Sequence of chain 1.B:
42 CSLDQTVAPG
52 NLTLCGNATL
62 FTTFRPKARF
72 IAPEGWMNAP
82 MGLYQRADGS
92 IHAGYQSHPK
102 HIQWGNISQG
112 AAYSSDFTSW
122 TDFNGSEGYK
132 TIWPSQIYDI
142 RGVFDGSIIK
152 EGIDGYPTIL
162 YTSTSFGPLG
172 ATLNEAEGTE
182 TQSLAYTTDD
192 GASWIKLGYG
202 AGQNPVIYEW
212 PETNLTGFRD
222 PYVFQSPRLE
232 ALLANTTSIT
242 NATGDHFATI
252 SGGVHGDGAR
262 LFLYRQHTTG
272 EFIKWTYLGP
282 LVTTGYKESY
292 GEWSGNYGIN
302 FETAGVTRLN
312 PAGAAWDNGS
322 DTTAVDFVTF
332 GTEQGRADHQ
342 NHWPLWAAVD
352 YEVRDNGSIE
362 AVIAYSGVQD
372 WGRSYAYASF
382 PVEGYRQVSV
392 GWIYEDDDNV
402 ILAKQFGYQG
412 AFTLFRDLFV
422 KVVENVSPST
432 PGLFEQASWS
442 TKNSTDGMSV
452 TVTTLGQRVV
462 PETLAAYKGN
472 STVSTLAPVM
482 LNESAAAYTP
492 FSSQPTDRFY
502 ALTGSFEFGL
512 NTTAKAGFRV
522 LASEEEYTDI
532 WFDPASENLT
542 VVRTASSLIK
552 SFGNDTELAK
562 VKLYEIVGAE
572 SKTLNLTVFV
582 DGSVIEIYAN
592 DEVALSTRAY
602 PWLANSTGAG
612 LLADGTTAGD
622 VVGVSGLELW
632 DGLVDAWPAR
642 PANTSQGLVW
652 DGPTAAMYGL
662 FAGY

Binding-site contacts:
Ligand atom O6 contacts residue LYS131 of chain 1.B at 3.0 Å (salt-bridge).
Ligand atom O7 contacts residue GLN137 of chain 2.B at 2.9 Å (h-bond).
Ligand atom N2 contacts residue GLU128 of chain 1.B at 2.9 Å (salt-bridge).
Ligand atom O6 contacts residue LYS197 of chain 2.B at 2.8 Å (salt-bridge).
Ligand atom O6 contacts residue MAN5 of chain 2.G at 3.5 Å (h-bond).
Ligand atom C2 contacts residue ASN107 of chain 1.B at 2.3 Å.
Ligand atom O7 contacts residue ASN107 of chain 1.B at 3.1 Å (h-bond).
Ligand atom C7 contacts residue ASN107 of chain 1.B at 3.1 Å.
Ligand atom C6 contacts residue EDO1 of chain 1.ZA at 3.3 Å.
Ligand atom O5 contacts residue SER127 of chain 1.B at 3.4 Å.
Ligand atom C6 contacts residue TYR187 of chain 2.B at 3.2 Å (hydrophobic).
Ligand atom O4 contacts residue TRP134 of chain 2.B at 3.2 Å.
Ligand atom O6 contacts residue GLU128 of chain 1.B at 2.9 Å (salt-bridge).
Ligand atom O4 contacts residue ASP155 of chain 2.B at 2.7 Å (salt-bridge).
Ligand atom C3 contacts residue GLN137 of chain 2.B at 3.2 Å.
Ligand atom C8 contacts residue ILE138 of chain 2.B at 3.5 Å (hydrophobic).
Ligand atom O6 contacts residue GLN204 of chain 2.B at 3.1 Å (h-bond).
Ligand atom O6 contacts residue EDO1 of chain 1.ZA at 2.6 Å (h-bond).
Ligand atom C1 contacts residue ASN107 of chain 1.B at 1.4 Å.
Ligand atom O6 contacts residue GLY199 of chain 2.B at 3.2 Å.
Ligand atom C8 contacts residue MAN7 of chain 2.G at 3.5 Å.
Ligand atom C1 contacts residue GLU128 of chain 1.B at 3.6 Å.
Ligand atom C4 contacts residue ASP155 of chain 2.B at 3.3 Å.
Ligand atom C6 contacts residue MAN5 of chain 2.G at 3.4 Å.
Ligand atom O3 contacts residue GLN137 of chain 2.B at 2.5 Å (h-bond).
Ligand atom C6 contacts residue GLU128 of chain 1.B at 3.4 Å.
Ligand atom O3 contacts residue TRP134 of chain 2.B at 3.0 Å (h-bond).
Ligand atom C4 contacts residue MAN5 of chain 2.G at 3.1 Å.
Ligand atom O6 contacts residue ILE196 of chain 2.B at 3.4 Å.
Ligand atom C8 contacts residue TRP134 of chain 1.B at 3.3 Å (hydrophobic).
Ligand atom C8 contacts residue TYR200 of chain 2.B at 3.4 Å (hydrophobic).
Ligand atom O5 contacts residue LYS131 of chain 1.B at 2.9 Å (salt-bridge).
Ligand atom C3 contacts residue GLU128 of chain 1.B at 3.6 Å.
Ligand atom O4 contacts residue MAN5 of chain 2.G at 2.2 Å (h-bond).
Ligand atom O5 contacts residue ASN107 of chain 1.B at 2.4 Å (h-bond).
Ligand atom C8 contacts residue GLU128 of chain 1.B at 3.6 Å.
Ligand atom O4 contacts residue GLN137 of chain 2.B at 3.1 Å (h-bond).
Ligand atom O3 contacts residue NAG2 of chain 2.G at 3.5 Å.
Ligand atom N2 contacts residue ASN107 of chain 1.B at 2.7 Å (h-bond).
Ligand atom C6 contacts residue LYS131 of chain 1.B at 3.6 Å.

Sequence of chain 2.B:
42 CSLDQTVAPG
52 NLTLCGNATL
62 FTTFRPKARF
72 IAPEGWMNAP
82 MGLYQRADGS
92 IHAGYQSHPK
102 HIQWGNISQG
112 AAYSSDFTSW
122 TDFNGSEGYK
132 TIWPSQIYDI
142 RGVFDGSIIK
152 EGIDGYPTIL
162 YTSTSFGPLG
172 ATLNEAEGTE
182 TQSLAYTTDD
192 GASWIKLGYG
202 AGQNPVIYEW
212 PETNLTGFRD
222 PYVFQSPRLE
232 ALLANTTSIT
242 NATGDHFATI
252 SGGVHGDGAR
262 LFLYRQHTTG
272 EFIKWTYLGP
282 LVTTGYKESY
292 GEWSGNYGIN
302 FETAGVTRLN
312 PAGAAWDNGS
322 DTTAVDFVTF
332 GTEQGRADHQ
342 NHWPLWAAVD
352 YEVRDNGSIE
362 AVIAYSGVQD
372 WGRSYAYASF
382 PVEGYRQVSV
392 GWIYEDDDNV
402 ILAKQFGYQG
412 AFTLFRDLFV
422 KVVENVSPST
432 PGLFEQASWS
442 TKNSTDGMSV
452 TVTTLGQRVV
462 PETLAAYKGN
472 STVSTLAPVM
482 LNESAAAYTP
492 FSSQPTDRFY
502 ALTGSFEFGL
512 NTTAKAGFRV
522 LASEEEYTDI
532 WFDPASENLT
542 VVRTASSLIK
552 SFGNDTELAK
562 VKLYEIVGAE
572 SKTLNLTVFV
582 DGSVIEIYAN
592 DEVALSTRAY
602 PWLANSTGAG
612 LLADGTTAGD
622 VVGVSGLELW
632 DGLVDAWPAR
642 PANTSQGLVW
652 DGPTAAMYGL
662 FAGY

This small molecule binds to this protein.
Small molecule (SMILES): CC(=O)N[C@H]1[C@H](O[C@H]2[C@H](O)[C@@H](NC(C)=O)CO[C@@H]2CO)O[C@H](CO)[C@@H](O[C@@H]2O[C@H](CO[C@H]3O[C@H](CO[C@H]4O[C@H](CO)[C@@H](O)[C@H](O)[C@@H]4O[C@H]4O[C@H](CO)[C@@H](O)[C@H](O)[C@@H]4O)[C@@H](O)[C@H](O[C@H]4O[C@H](CO)[C@@H](O)[C@H](O)[C@@H]4O)[C@@H]3O)[C@@H](O)[C@H](O[C@H]3O[C@H](CO)[C@@H](O)[C@H](O)[C@@H]3O[C@H]3O[C@H](CO)[C@@H](O)[C@H](O)[C@@H]3O)[C@@H]2O)[C@@H]1O